Binding-site contacts:
Ligand atom C9 contacts residue SER382 of chain 1.B at 3.9 Å.
Ligand atom O25 contacts residue NDP1 of chain 1.E at 3.5 Å.
Ligand atom C7 contacts residue SER382 of chain 1.B at 3.6 Å.
Ligand atom C14 contacts residue LEU173 of chain 1.B at 3.2 Å (hydrophobic).
Ligand atom O24 contacts residue GLY415 of chain 1.B at 3.6 Å (h-bond).
Ligand atom C9 contacts residue GLN435 of chain 1.B at 4.0 Å.
Ligand atom C14 contacts residue PHE474 of chain 1.B at 3.6 Å (hydrophobic).
Ligand atom N6 contacts residue PHE474 of chain 1.B at 3.8 Å.
Ligand atom O18 contacts residue TRP380 of chain 1.B at 2.8 Å (h-bond).
Ligand atom C12 contacts residue GLN385 of chain 1.B at 3.6 Å.
Ligand atom C7 contacts residue GLY381 of chain 1.B at 3.2 Å.
Ligand atom N10 contacts residue SER382 of chain 1.B at 3.8 Å.
Ligand atom C15 contacts residue ALA473 of chain 1.B at 2.9 Å (hydrophobic).
Ligand atom C26 contacts residue ARG431 of chain 1.B at 3.9 Å.
Ligand atom O16 contacts residue GLN435 of chain 1.B at 3.5 Å (h-bond).
Ligand atom C8 contacts residue PHE470 of chain 1.B at 3.9 Å (hydrophobic).
Ligand atom O24 contacts residue LEU432 of chain 1.B at 3.6 Å.
Ligand atom N10 contacts residue LEU432 of chain 1.B at 3.7 Å.
Ligand atom C9 contacts residue VAL437 of chain 1.B at 4.0 Å (hydrophobic).
Ligand atom O17 contacts residue PHE470 of chain 1.B at 3.9 Å.
Ligand atom N6 contacts residue GLY381 of chain 1.B at 3.6 Å.
Ligand atom N10 contacts residue GLN435 of chain 1.B at 3.2 Å (h-bond).
Ligand atom C12 contacts residue SER382 of chain 1.B at 3.9 Å.
Ligand atom O17 contacts residue PHE474 of chain 1.B at 3.7 Å.
Ligand atom S13 contacts residue GLN385 of chain 1.B at 2.7 Å (h-bond).
Ligand atom C23 contacts residue MET422 of chain 1.B at 3.8 Å (hydrophobic).
Ligand atom C22 contacts residue MET422 of chain 1.B at 3.3 Å (hydrophobic).
Ligand atom C9 contacts residue TRP380 of chain 1.B at 3.6 Å (hydrophobic).
Ligand atom C19 contacts residue LEU432 of chain 1.B at 3.7 Å (hydrophobic).
Ligand atom O25 contacts residue TYR388 of chain 1.B at 3.2 Å (h-bond).
Ligand atom C5 contacts residue PHE474 of chain 1.B at 4.0 Å (hydrophobic).
Ligand atom C8 contacts residue TRP380 of chain 1.B at 3.7 Å (hydrophobic).
Ligand atom C11 contacts residue LEU432 of chain 1.B at 2.9 Å (hydrophobic).
Ligand atom C11 contacts residue GLN435 of chain 1.B at 4.0 Å.
Ligand atom C8 contacts residue GLN435 of chain 1.B at 3.8 Å.
Ligand atom C26 contacts residue GLN385 of chain 1.B at 3.2 Å.
Ligand atom C4 contacts residue GLN435 of chain 1.B at 3.8 Å.
Ligand atom O1 contacts residue LEU173 of chain 1.B at 3.9 Å.
Ligand atom O1 contacts residue SER382 of chain 1.B at 3.9 Å.
Ligand atom O1 contacts residue GLY383 of chain 1.B at 2.6 Å (h-bond).

Sequence of chain 1.B:
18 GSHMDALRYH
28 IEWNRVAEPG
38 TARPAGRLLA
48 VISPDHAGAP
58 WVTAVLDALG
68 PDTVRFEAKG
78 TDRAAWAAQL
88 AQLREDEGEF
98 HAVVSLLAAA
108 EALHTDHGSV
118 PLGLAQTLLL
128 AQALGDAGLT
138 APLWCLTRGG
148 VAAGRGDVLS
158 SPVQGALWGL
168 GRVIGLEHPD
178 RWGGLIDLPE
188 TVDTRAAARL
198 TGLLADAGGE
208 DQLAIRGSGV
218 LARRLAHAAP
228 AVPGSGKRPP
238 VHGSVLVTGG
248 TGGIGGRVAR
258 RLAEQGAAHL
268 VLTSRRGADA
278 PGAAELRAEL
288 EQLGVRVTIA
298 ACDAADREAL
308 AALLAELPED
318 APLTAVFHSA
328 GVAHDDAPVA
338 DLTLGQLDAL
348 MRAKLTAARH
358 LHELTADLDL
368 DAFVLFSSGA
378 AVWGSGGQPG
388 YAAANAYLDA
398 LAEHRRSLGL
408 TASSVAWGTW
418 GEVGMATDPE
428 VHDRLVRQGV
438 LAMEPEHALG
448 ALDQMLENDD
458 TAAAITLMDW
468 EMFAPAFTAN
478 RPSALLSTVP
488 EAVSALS

The protein below binds the small molecule below.
Small molecule (SMILES): CCC(=O)[C@@H](C)C(=O)SCCNC(=O)CCNC(=O)[C@H](O)C(C)(C)CO